Binding-site contacts:
Ligand atom CAD contacts residue GLU357 of chain 1.A at 3.4 Å.
Ligand atom OAN contacts residue ILE701 of chain 1.A at 4.2 Å.
Ligand atom OAR contacts residue SER602 of chain 1.A at 3.5 Å (h-bond).
Ligand atom CAB contacts residue GLU357 of chain 1.A at 3.7 Å.
Ligand atom CAD contacts residue PHE354 of chain 1.A at 3.5 Å (hydrophobic).
Ligand atom SAO contacts residue SER602 of chain 1.A at 4.0 Å.
Ligand atom CAJ contacts residue ASP704 of chain 1.A at 3.6 Å.
Ligand atom CAG contacts residue GLU357 of chain 1.A at 4.2 Å.
Ligand atom CAC contacts residue ASN363 of chain 1.A at 3.9 Å.
Ligand atom CAE contacts residue PHE354 of chain 1.A at 4.2 Å (hydrophobic).
Ligand atom CAV contacts residue SER602 of chain 1.A at 3.2 Å.
Ligand atom SAO contacts residue SER599 of chain 1.A at 4.2 Å.
Ligand atom CAJ contacts residue PHE354 of chain 1.A at 3.9 Å (hydrophobic).
Ligand atom CAG contacts residue SER213 of chain 1.A at 3.8 Å.
Ligand atom OAF contacts residue ALA700 of chain 1.A at 3.4 Å.
Ligand atom NAP contacts residue ILE603 of chain 1.A at 3.4 Å.
Ligand atom OAS contacts residue ILE603 of chain 1.A at 4.0 Å.
Ligand atom OAI contacts residue SER602 of chain 1.A at 4.1 Å.
Ligand atom OAS contacts residue ASP704 of chain 1.A at 3.5 Å (salt-bridge).
Ligand atom CAT contacts residue SER602 of chain 1.A at 3.3 Å.
Ligand atom CAM contacts residue ASP704 of chain 1.A at 3.0 Å.
Ligand atom CAJ contacts residue ALA700 of chain 1.A at 3.8 Å (hydrophobic).
Ligand atom CAK contacts residue SER213 of chain 1.A at 4.1 Å.
Ligand atom CAB contacts residue SER213 of chain 1.A at 4.0 Å.
Ligand atom OAN contacts residue ASP704 of chain 1.A at 3.8 Å.
Ligand atom OAI contacts residue SER599 of chain 1.A at 3.9 Å.
Ligand atom OAI contacts residue ASP704 of chain 1.A at 2.7 Å (salt-bridge).
Ligand atom CAU contacts residue SER213 of chain 1.A at 4.1 Å.
Ligand atom SAO contacts residue ASP704 of chain 1.A at 3.5 Å (salt-bridge).
Ligand atom NAP contacts residue SER602 of chain 1.A at 3.0 Å (h-bond).
Ligand atom OAQ contacts residue SER213 of chain 1.A at 3.2 Å (h-bond).
Ligand atom SAO contacts residue ASN705 of chain 1.A at 4.1 Å.
Ligand atom OAS contacts residue ILE701 of chain 1.A at 3.8 Å.
Ligand atom CAV contacts residue VAL210 of chain 1.A at 3.9 Å (hydrophobic).
Ligand atom CAU contacts residue SER602 of chain 1.A at 3.5 Å.
Ligand atom OAS contacts residue SER599 of chain 1.A at 3.5 Å (h-bond).
Ligand atom OAH contacts residue ASP704 of chain 1.A at 3.4 Å (salt-bridge).
Ligand atom CAV contacts residue LEU606 of chain 1.A at 3.7 Å (hydrophobic).
Ligand atom CAL contacts residue ASP704 of chain 1.A at 3.8 Å.
Ligand atom OAS contacts residue ASN705 of chain 1.A at 2.5 Å (h-bond).

The small molecule below binds the protein below.
Small molecule (SMILES): CC1(C)O[C@@H]2[C@@H](CO[C@@]3(COS(N)(=O)=O)OC(C)(C)O[C@@H]23)O1

Sequence of chain 1.A:
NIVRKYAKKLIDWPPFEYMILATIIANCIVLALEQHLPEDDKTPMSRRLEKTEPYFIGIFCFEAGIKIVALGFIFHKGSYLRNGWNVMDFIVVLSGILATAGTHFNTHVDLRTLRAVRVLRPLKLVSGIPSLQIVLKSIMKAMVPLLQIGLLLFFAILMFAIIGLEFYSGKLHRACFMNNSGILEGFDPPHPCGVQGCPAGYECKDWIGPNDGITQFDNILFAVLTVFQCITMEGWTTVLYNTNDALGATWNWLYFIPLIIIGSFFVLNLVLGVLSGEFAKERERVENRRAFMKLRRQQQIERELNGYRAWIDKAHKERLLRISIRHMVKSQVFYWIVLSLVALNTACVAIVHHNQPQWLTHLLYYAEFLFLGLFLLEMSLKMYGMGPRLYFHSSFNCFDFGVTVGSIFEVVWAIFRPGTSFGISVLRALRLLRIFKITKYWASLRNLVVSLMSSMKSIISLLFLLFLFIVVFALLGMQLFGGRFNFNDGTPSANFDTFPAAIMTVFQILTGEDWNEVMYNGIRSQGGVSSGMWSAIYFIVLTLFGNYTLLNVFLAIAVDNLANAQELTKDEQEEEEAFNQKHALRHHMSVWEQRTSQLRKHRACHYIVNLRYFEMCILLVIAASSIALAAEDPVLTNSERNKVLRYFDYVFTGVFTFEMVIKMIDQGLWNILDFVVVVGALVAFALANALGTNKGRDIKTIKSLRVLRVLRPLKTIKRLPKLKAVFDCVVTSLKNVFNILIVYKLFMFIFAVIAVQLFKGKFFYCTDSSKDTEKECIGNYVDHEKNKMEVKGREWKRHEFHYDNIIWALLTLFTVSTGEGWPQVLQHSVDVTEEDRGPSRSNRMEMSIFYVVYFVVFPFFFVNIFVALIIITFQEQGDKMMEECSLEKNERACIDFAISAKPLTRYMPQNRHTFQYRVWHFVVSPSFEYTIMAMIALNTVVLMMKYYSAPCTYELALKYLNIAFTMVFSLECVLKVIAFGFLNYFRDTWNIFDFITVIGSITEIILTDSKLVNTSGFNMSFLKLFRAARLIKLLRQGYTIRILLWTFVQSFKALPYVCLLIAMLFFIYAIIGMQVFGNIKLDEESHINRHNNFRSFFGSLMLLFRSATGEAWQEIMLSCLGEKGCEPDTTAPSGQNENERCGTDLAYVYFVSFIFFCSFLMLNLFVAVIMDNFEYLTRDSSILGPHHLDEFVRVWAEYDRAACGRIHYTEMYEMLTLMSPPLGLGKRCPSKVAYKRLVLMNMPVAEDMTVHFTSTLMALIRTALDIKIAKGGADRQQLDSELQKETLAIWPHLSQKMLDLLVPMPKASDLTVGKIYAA